Sequence of chain 1.E:
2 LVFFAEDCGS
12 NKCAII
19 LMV

Sequence of chain 1.F:
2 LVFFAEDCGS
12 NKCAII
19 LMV

A protein and the small-molecule ligand that binds it are described below.
Small molecule (SMILES): COCCO[C@@H](C)CO[C@H](C)CO[C@H](C)COC(C)CO[C@@H](C)CO[C@@H](C)CO[C@H](C)CO[C@H](C)COC[C@H](C)N

Binding-site contacts:
Ligand atom C20 contacts residue PHE4 of chain 1.F at 3.7 Å (hydrophobic).
Ligand atom O contacts residue PHE4 of chain 1.F at 4.3 Å.
Ligand atom O10 contacts residue PHE4 of chain 1.F at 4.2 Å.
Ligand atom C32 contacts residue PHE4 of chain 1.F at 4.1 Å (hydrophobic).
Ligand atom C38 contacts residue VAL21 of chain 1.F at 4.0 Å (hydrophobic).
Ligand atom O10 contacts residue PHE4 of chain 1.D at 4.5 Å.
Ligand atom C34 contacts residue PHE4 of chain 1.F at 4.2 Å (hydrophobic).
Ligand atom C34 contacts residue PHE4 of chain 1.E at 4.2 Å (hydrophobic).
Ligand atom O11 contacts residue PHE4 of chain 1.E at 3.9 Å.
Ligand atom C34 contacts residue PHE4 of chain 1.D at 3.4 Å (hydrophobic).
Ligand atom C38 contacts residue LEU19 of chain 1.F at 4.4 Å (hydrophobic).
Ligand atom N1 contacts residue VAL21 of chain 1.D at 4.3 Å.
Ligand atom C17 contacts residue VAL21 of chain 1.F at 4.1 Å (hydrophobic).
Ligand atom C40 contacts residue PHE4 of chain 1.D at 4.4 Å (hydrophobic).
Ligand atom N1 contacts residue MET20 of chain 1.D at 3.7 Å.

Sequence of chain 1.D:
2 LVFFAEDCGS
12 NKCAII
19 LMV